A protein and the small-molecule ligand that binds it are described below.
Small molecule (SMILES): Nc1ncnc2c1ncn2[C@@H]1O[C@H](COP(=O)(O)OP(=O)(O)OP(O)(O)=S)[C@@H](O)[C@H]1O

Sequence of chain 1.E:
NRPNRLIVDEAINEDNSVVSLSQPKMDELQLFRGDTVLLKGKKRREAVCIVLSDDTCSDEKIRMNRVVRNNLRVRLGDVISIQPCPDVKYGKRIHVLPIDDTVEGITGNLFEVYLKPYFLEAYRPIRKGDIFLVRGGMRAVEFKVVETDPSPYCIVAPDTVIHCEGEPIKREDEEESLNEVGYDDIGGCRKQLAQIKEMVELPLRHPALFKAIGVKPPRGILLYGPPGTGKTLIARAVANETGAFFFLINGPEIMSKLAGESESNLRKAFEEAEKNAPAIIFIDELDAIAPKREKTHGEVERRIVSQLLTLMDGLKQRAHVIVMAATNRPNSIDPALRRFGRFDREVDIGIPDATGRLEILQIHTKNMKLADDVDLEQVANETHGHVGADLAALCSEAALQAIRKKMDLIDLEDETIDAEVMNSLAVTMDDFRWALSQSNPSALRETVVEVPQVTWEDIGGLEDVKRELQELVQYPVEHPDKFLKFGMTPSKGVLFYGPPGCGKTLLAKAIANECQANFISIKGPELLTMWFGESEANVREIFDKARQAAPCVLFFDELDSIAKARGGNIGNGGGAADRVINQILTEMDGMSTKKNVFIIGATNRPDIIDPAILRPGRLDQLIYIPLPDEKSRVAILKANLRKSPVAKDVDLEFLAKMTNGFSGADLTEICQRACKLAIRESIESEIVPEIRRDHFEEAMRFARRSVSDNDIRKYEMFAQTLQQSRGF

Binding-site contacts:
Ligand atom O3G contacts residue MG1 of chain 1.CA at 2.1 Å.
Ligand atom O1A contacts residue LEU253 of chain 1.F at 3.1 Å (h-bond).
Ligand atom PG contacts residue GLY248 of chain 1.F at 3.6 Å.
Ligand atom C8 contacts residue ALA409 of chain 1.F at 3.5 Å (hydrophobic).
Ligand atom N7 contacts residue GLY250 of chain 1.F at 3.3 Å (h-bond).
Ligand atom O1B contacts residue MG1 of chain 1.CA at 2.0 Å.
Ligand atom O3B contacts residue LYS251 of chain 1.F at 3.7 Å.
Ligand atom C8 contacts residue GLY248 of chain 1.F at 3.3 Å.
Ligand atom O1B contacts residue THR252 of chain 1.F at 2.8 Å (h-bond).
Ligand atom O2B contacts residue LYS251 of chain 1.F at 2.8 Å (salt-bridge).
Ligand atom O2B contacts residue THR249 of chain 1.F at 3.4 Å (h-bond).
Ligand atom N7 contacts residue GLY408 of chain 1.F at 3.4 Å.
Ligand atom C8 contacts residue GLY250 of chain 1.F at 3.7 Å.
Ligand atom N7 contacts residue GLY248 of chain 1.F at 3.5 Å (h-bond).
Ligand atom O1A contacts residue THR252 of chain 1.F at 3.5 Å.
Ligand atom N3 contacts residue LEU253 of chain 1.F at 3.6 Å.
Ligand atom C2 contacts residue ASP205 of chain 1.F at 3.3 Å.
Ligand atom N1 contacts residue ILE206 of chain 1.F at 3.7 Å.
Ligand atom O4' contacts residue ALA409 of chain 1.F at 3.3 Å.
Ligand atom N7 contacts residue THR249 of chain 1.F at 3.3 Å.
Ligand atom N3 contacts residue HIS384 of chain 1.F at 3.2 Å (h-bond).
Ligand atom O2B contacts residue GLY250 of chain 1.F at 2.8 Å (h-bond).
Ligand atom C6 contacts residue GLY207 of chain 1.F at 3.7 Å.
Ligand atom N9 contacts residue GLY408 of chain 1.F at 3.6 Å.
Ligand atom C1' contacts residue HIS384 of chain 1.F at 3.7 Å.
Ligand atom O2A contacts residue GLY248 of chain 1.F at 3.3 Å.
Ligand atom PB contacts residue MG1 of chain 1.CA at 3.0 Å.
Ligand atom O3A contacts residue MG1 of chain 1.CA at 3.2 Å.
Ligand atom S1G contacts residue LYS251 of chain 1.F at 3.6 Å (salt-bridge).
Ligand atom O2' contacts residue HIS384 of chain 1.F at 3.6 Å.
Ligand atom O2A contacts residue GLY250 of chain 1.F at 2.7 Å (h-bond).
Ligand atom C8 contacts residue GLY408 of chain 1.F at 3.4 Å.
Ligand atom N1 contacts residue GLY207 of chain 1.F at 3.1 Å (h-bond).
Ligand atom S1G contacts residue ASN348 of chain 1.F at 3.1 Å (h-bond).
Ligand atom O3B contacts residue GLY248 of chain 1.F at 2.7 Å (h-bond).
Ligand atom S1G contacts residue PRO247 of chain 1.F at 3.7 Å.
Ligand atom N6 contacts residue GLY207 of chain 1.F at 2.9 Å (h-bond).
Ligand atom O2G contacts residue GLY248 of chain 1.F at 3.5 Å (h-bond).
Ligand atom O2A contacts residue THR249 of chain 1.F at 3.5 Å (h-bond).
Ligand atom PG contacts residue MG1 of chain 1.CA at 3.5 Å.

Sequence of chain 1.F:
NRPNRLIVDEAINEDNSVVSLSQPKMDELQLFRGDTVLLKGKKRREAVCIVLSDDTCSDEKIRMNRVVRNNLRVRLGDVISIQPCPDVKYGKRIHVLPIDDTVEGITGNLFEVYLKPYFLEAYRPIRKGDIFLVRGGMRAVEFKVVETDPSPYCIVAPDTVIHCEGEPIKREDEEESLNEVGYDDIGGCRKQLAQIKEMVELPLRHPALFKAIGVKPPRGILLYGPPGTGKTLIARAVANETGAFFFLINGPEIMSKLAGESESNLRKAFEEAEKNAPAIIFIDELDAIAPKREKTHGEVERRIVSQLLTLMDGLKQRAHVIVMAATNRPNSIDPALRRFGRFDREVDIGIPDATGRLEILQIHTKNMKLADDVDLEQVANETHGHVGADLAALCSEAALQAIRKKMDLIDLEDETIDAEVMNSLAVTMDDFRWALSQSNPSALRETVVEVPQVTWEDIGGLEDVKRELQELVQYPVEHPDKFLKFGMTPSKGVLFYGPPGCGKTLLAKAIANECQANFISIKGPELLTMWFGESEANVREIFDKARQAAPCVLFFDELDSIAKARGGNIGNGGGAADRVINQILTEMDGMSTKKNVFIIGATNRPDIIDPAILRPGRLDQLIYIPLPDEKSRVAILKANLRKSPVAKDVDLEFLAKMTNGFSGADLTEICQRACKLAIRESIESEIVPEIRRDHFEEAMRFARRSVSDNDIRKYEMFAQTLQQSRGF